The protein below binds the small molecule below.
Small molecule (SMILES): COc1ccc(-c2noc(CC(=O)O)c2-c2ccc(OC)cc2)cc1

Sequence of chain 1.A:
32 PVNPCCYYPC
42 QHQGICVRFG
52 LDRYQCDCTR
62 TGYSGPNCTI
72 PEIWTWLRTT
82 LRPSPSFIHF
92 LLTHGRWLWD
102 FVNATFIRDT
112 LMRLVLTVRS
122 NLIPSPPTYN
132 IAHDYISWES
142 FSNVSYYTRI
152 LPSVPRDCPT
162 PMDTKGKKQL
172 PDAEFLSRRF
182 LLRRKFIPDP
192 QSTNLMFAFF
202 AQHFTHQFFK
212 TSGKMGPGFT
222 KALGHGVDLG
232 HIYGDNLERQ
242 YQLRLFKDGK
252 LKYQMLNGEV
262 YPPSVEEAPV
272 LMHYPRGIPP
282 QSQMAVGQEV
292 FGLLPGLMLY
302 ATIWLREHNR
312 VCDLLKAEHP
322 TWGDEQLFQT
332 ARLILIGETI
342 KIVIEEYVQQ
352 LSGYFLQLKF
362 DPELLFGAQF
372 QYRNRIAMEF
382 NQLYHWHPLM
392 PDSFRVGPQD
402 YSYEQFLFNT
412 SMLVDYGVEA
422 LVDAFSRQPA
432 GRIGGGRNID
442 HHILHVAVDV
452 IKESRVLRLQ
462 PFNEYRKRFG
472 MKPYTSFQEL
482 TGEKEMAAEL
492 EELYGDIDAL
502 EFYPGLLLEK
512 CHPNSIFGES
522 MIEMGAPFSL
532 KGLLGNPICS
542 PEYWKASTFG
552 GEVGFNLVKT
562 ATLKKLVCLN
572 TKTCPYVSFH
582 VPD

Binding-site contacts:
Ligand atom N2 contacts residue VAL349 of chain 1.A at 3.5 Å.
Ligand atom C10 contacts residue GLY526 of chain 1.A at 3.4 Å.
Ligand atom C20 contacts residue GLY526 of chain 1.A at 3.7 Å.
Ligand atom C3 contacts residue VAL349 of chain 1.A at 3.5 Å (hydrophobic).
Ligand atom C20 contacts residue TRP387 of chain 1.A at 3.3 Å (hydrophobic).
Ligand atom O1 contacts residue LEU531 of chain 1.A at 3.5 Å.
Ligand atom O1 contacts residue VAL349 of chain 1.A at 3.4 Å.
Ligand atom C8 contacts residue SER530 of chain 1.A at 3.7 Å.
Ligand atom C15 contacts residue ILE523 of chain 1.A at 3.2 Å (hydrophobic).
Ligand atom C21 contacts residue ILE523 of chain 1.A at 3.5 Å (hydrophobic).
Ligand atom C4 contacts residue ALA527 of chain 1.A at 3.6 Å (hydrophobic).
Ligand atom C14 contacts residue ILE523 of chain 1.A at 3.4 Å (hydrophobic).
Ligand atom C11 contacts residue ALA527 of chain 1.A at 3.3 Å (hydrophobic).
Ligand atom O24 contacts residue ARG120 of chain 1.A at 3.2 Å (salt-bridge).
Ligand atom O18 contacts residue TRP387 of chain 1.A at 3.1 Å.
Ligand atom C10 contacts residue ALA527 of chain 1.A at 3.5 Å (hydrophobic).
Ligand atom C23 contacts residue ARG120 of chain 1.A at 3.5 Å.
Ligand atom O24 contacts residue TYR355 of chain 1.A at 2.3 Å (h-bond).
Ligand atom C22 contacts residue TYR355 of chain 1.A at 3.5 Å (hydrophobic).
Ligand atom O25 contacts residue VAL116 of chain 1.A at 3.4 Å.
Ligand atom C16 contacts residue SER353 of chain 1.A at 3.5 Å.
Ligand atom C5 contacts residue VAL349 of chain 1.A at 3.7 Å (hydrophobic).
Ligand atom O19 contacts residue HIS90 of chain 1.A at 3.6 Å.
Ligand atom C8 contacts residue LEU352 of chain 1.A at 3.6 Å (hydrophobic).
Ligand atom O25 contacts residue ARG120 of chain 1.A at 2.4 Å (salt-bridge).
Ligand atom C23 contacts residue TYR355 of chain 1.A at 3.4 Å (hydrophobic).
Ligand atom O19 contacts residue SER353 of chain 1.A at 3.7 Å.
Ligand atom C14 contacts residue TYR355 of chain 1.A at 3.4 Å (hydrophobic).
Ligand atom C21 contacts residue ILE517 of chain 1.A at 3.6 Å (hydrophobic).
Ligand atom C20 contacts residue LEU384 of chain 1.A at 3.4 Å (hydrophobic).
Ligand atom C16 contacts residue LEU352 of chain 1.A at 3.2 Å (hydrophobic).
Ligand atom C15 contacts residue SER353 of chain 1.A at 3.5 Å.
Ligand atom C4 contacts residue VAL349 of chain 1.A at 3.6 Å (hydrophobic).
Ligand atom C7 contacts residue SER530 of chain 1.A at 3.7 Å.
Ligand atom O19 contacts residue ILE523 of chain 1.A at 3.1 Å.
Ligand atom O18 contacts residue TYR385 of chain 1.A at 3.3 Å.
Ligand atom C21 contacts residue LEU352 of chain 1.A at 3.1 Å (hydrophobic).
Ligand atom N2 contacts residue ALA527 of chain 1.A at 3.5 Å.
Ligand atom C11 contacts residue GLY526 of chain 1.A at 3.6 Å.
Ligand atom C13 contacts residue TYR355 of chain 1.A at 3.4 Å (hydrophobic).